Sequence of chain 1.C:
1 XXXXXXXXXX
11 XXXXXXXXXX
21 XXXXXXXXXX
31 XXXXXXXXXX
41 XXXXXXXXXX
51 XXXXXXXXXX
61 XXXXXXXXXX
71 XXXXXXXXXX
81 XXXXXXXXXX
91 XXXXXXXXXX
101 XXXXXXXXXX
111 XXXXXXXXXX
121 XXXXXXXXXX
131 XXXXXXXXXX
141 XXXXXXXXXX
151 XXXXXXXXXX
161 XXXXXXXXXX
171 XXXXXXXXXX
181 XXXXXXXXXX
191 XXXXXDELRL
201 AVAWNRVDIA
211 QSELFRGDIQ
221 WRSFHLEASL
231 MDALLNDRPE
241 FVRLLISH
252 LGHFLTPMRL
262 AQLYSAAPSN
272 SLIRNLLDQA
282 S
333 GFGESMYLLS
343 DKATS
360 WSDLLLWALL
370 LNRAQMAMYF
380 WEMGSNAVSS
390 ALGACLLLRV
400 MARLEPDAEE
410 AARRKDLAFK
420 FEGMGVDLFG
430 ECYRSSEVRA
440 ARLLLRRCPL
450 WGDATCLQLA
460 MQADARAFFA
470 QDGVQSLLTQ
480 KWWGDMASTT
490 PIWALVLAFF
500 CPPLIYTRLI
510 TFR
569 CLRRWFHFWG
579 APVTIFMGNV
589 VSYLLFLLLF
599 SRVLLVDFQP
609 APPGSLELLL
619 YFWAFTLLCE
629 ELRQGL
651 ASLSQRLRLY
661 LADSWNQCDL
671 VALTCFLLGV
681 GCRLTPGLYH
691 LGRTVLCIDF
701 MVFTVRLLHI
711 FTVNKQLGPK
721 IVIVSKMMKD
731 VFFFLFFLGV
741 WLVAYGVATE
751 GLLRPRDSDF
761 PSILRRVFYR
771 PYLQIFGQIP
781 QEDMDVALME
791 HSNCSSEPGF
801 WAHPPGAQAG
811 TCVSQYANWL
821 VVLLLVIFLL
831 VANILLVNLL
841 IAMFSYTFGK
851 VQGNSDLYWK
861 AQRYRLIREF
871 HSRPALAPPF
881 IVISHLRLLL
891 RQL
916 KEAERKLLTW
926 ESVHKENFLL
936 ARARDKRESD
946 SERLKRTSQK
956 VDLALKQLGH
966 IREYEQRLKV

A small-molecule ligand and the protein it binds are described below.
Small molecule (SMILES): CC(C)CCC[C@@H](C)[C@H]1CC[C@H]2[C@@H]3CC=C4C[C@@H](OC(=O)CCC(=O)O)CC[C@]4(C)[C@H]3CC[C@]12C

Binding-site contacts:
Ligand atom CBE contacts residue Y011 of chain 1.V at 3.9 Å.
Ligand atom CBA contacts residue LEU824 of chain 1.C at 4.2 Å (hydrophobic).
Ligand atom CAQ contacts residue Y011 of chain 1.V at 4.3 Å.
Ligand atom CBA contacts residue ILE698 of chain 1.B at 3.8 Å (hydrophobic).
Ligand atom CAR contacts residue Y011 of chain 1.V at 3.9 Å.
Ligand atom CAC contacts residue VAL705 of chain 1.B at 3.5 Å (hydrophobic).
Ligand atom CAP contacts residue Y011 of chain 1.V at 4.2 Å.
Ligand atom CBG contacts residue Y011 of chain 1.V at 3.7 Å.
Ligand atom CAD contacts residue SER664 of chain 1.B at 3.8 Å.
Ligand atom CBH contacts residue TRP665 of chain 1.B at 3.3 Å (hydrophobic).
Ligand atom CAU contacts residue Y011 of chain 1.V at 3.9 Å.
Ligand atom OAW contacts residue TRP665 of chain 1.B at 4.1 Å.
Ligand atom CBI contacts residue Y011 of chain 1.V at 4.1 Å.
Ligand atom CAS contacts residue VAL705 of chain 1.B at 4.1 Å (hydrophobic).
Ligand atom CAA contacts residue ILE827 of chain 1.C at 4.1 Å (hydrophobic).
Ligand atom CAU contacts residue VAL705 of chain 1.B at 3.5 Å (hydrophobic).
Ligand atom CAV contacts residue SER664 of chain 1.B at 4.2 Å.
Ligand atom CAS contacts residue CYS668 of chain 1.B at 4.2 Å (hydrophobic).
Ligand atom CBC contacts residue TRP665 of chain 1.B at 3.5 Å (hydrophobic).
Ligand atom OAW contacts residue SER664 of chain 1.B at 3.5 Å (h-bond).
Ligand atom CAD contacts residue CYS668 of chain 1.B at 4.0 Å (hydrophobic).
Ligand atom CAD contacts residue TRP665 of chain 1.B at 3.5 Å (hydrophobic).
Ligand atom CBA contacts residue MET701 of chain 1.B at 4.2 Å (hydrophobic).
Ligand atom CBF contacts residue Y011 of chain 1.V at 4.2 Å.
Ligand atom CAA contacts residue LEU824 of chain 1.C at 3.4 Å (hydrophobic).
Ligand atom CAE contacts residue CYS668 of chain 1.B at 3.2 Å (hydrophobic).
Ligand atom CAS contacts residue TRP665 of chain 1.B at 3.4 Å (hydrophobic).
Ligand atom CAJ contacts residue MET701 of chain 1.B at 3.8 Å (hydrophobic).
Ligand atom CAN contacts residue MET701 of chain 1.B at 3.5 Å (hydrophobic).
Ligand atom CAM contacts residue SER664 of chain 1.B at 2.9 Å.
Ligand atom CAL contacts residue SER664 of chain 1.B at 4.1 Å.
Ligand atom CAA contacts residue LEU823 of chain 1.C at 4.3 Å (hydrophobic).
Ligand atom CAY contacts residue SER664 of chain 1.B at 3.4 Å.
Ligand atom CAT contacts residue TRP665 of chain 1.B at 2.0 Å (hydrophobic).
Ligand atom CBF contacts residue TRP665 of chain 1.B at 3.8 Å (hydrophobic).
Ligand atom OAG contacts residue SER664 of chain 1.B at 4.2 Å.
Ligand atom CBC contacts residue Y011 of chain 1.V at 4.1 Å.
Ligand atom CAB contacts residue ILE698 of chain 1.B at 3.6 Å (hydrophobic).
Ligand atom CAR contacts residue TRP665 of chain 1.B at 2.0 Å (hydrophobic).
Ligand atom CAT contacts residue Y011 of chain 1.V at 4.0 Å.

Sequence of chain 1.B:
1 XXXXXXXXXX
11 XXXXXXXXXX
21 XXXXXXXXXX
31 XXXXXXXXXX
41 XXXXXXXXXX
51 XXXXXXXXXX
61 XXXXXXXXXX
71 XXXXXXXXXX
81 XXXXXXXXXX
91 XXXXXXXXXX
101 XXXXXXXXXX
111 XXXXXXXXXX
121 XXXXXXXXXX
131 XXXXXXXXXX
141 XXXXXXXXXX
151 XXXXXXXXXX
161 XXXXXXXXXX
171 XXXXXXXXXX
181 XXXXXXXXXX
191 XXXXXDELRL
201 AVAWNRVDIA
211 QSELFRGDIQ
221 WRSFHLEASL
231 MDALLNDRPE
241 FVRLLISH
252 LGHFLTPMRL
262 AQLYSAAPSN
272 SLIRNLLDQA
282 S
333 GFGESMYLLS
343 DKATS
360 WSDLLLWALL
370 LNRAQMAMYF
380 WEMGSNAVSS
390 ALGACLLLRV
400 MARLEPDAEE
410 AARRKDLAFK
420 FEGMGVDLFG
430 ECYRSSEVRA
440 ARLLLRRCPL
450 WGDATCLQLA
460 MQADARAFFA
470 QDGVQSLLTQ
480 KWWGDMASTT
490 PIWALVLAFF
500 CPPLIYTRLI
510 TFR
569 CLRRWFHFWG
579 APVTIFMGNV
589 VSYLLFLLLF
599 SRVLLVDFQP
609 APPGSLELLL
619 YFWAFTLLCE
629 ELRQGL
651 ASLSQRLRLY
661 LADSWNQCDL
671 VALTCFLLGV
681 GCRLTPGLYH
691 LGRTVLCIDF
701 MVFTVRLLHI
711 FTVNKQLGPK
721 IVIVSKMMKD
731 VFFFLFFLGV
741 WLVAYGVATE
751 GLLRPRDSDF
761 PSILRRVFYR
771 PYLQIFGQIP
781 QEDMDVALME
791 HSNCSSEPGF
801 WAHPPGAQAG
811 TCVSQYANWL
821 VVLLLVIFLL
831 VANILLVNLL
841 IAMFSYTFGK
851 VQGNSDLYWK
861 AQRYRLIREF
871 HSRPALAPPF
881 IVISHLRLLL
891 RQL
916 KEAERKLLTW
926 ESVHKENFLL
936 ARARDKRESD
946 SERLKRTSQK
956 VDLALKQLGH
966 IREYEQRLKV